Binding-site contacts:
Ligand atom C8 contacts residue GLY159 of chain 1.E at 3.8 Å.
Ligand atom C7 contacts residue THR225 of chain 1.E at 4.0 Å.
Ligand atom O5 contacts residue ASN224 of chain 1.E at 2.5 Å (h-bond).
Ligand atom O7 contacts residue THR225 of chain 1.E at 4.2 Å.
Ligand atom O7 contacts residue THR226 of chain 1.E at 3.4 Å.
Ligand atom N2 contacts residue ASN224 of chain 1.E at 3.0 Å (h-bond).
Ligand atom C5 contacts residue ASN224 of chain 1.E at 3.8 Å.
Ligand atom C1 contacts residue ASN224 of chain 1.E at 1.5 Å.
Ligand atom O7 contacts residue ASN224 of chain 1.E at 4.3 Å.
Ligand atom C8 contacts residue THR226 of chain 1.E at 4.2 Å.
Ligand atom C3 contacts residue ASN224 of chain 1.E at 3.9 Å.
Ligand atom O5 contacts residue LYS161 of chain 1.E at 4.1 Å.
Ligand atom C7 contacts residue ASN224 of chain 1.E at 3.7 Å.
Ligand atom C8 contacts residue LYS161 of chain 1.E at 4.1 Å.
Ligand atom C5 contacts residue LYS161 of chain 1.E at 4.1 Å.
Ligand atom C8 contacts residue THR225 of chain 1.E at 3.7 Å.
Ligand atom C8 contacts residue ASN224 of chain 1.E at 3.6 Å.
Ligand atom C2 contacts residue ASN224 of chain 1.E at 2.5 Å.
Ligand atom C7 contacts residue THR226 of chain 1.E at 4.3 Å.
Ligand atom C6 contacts residue LYS161 of chain 1.E at 3.9 Å.
Ligand atom C4 contacts residue ASN224 of chain 1.E at 4.4 Å.

This small molecule binds to this protein.
Small molecule (SMILES): CC(=O)N[C@H]1[C@H](O[C@H]2[C@H](O)[C@@H](NC(C)=O)CO[C@@H]2CO)O[C@H](CO)[C@@H](O)[C@@H]1O

Sequence of chain 1.E:
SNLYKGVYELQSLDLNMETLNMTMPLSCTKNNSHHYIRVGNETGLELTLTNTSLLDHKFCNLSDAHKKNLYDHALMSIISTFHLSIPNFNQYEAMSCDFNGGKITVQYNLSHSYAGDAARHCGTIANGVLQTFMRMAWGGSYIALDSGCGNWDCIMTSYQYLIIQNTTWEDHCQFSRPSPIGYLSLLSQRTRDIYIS